This protein binds this small molecule.
Small molecule (SMILES): O=C(O)CCC(=O)C(=O)O

Sequence of chain 1.A:
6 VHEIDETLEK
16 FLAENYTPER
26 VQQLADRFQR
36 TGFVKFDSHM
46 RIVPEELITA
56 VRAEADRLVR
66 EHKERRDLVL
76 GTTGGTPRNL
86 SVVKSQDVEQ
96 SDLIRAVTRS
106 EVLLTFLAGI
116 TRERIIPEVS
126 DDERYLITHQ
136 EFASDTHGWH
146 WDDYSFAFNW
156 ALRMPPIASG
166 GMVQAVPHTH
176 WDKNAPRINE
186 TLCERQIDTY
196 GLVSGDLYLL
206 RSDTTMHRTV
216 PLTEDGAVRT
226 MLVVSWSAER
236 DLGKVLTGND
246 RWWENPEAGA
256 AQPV

Binding-site contacts:
Ligand atom O3 contacts residue MET226 of chain 1.A at 3.3 Å.
Ligand atom O1 contacts residue LYS1 of chain 1.E at 3.4 Å.
Ligand atom O4 contacts residue MET226 of chain 1.A at 3.3 Å.
Ligand atom O2 contacts residue LYS1 of chain 1.E at 3.2 Å.
Ligand atom C3 contacts residue VAL228 of chain 1.A at 4.0 Å (hydrophobic).
Ligand atom C5 contacts residue ARG224 of chain 1.A at 3.3 Å.
Ligand atom O2 contacts residue HIS142 of chain 1.A at 3.9 Å.
Ligand atom O5 contacts residue HIS145 of chain 1.A at 3.0 Å (h-bond).
Ligand atom O1 contacts residue HIS142 of chain 1.A at 3.3 Å.
Ligand atom C5 contacts residue TYR203 of chain 1.A at 3.2 Å (hydrophobic).
Ligand atom O4 contacts residue VAL168 of chain 1.A at 3.6 Å.
Ligand atom C2 contacts residue FE21 of chain 1.G at 2.8 Å.
Ligand atom O4 contacts residue TYR203 of chain 1.A at 2.5 Å (h-bond).
Ligand atom C5 contacts residue THR214 of chain 1.A at 3.7 Å.
Ligand atom C1 contacts residue FE21 of chain 1.G at 2.8 Å.
Ligand atom C4 contacts residue TYR203 of chain 1.A at 3.4 Å (hydrophobic).
Ligand atom C2 contacts residue HIS145 of chain 1.A at 3.7 Å.
Ligand atom C1 contacts residue HIS142 of chain 1.A at 3.3 Å.
Ligand atom O4 contacts residue THR214 of chain 1.A at 4.0 Å.
Ligand atom O3 contacts residue THR214 of chain 1.A at 3.7 Å.
Ligand atom O4 contacts residue ARG224 of chain 1.A at 2.8 Å (salt-bridge).
Ligand atom C1 contacts residue LYS1 of chain 1.E at 3.9 Å.
Ligand atom O2 contacts residue ASP147 of chain 1.A at 3.2 Å (salt-bridge).
Ligand atom C1 contacts residue HIS145 of chain 1.A at 3.8 Å.
Ligand atom C4 contacts residue THR214 of chain 1.A at 4.0 Å.
Ligand atom C3 contacts residue HIS142 of chain 1.A at 3.6 Å.
Ligand atom O2 contacts residue HIS145 of chain 1.A at 3.2 Å (h-bond).
Ligand atom O1 contacts residue FE21 of chain 1.G at 4.0 Å.
Ligand atom C2 contacts residue HIS142 of chain 1.A at 3.6 Å.
Ligand atom O3 contacts residue ARG224 of chain 1.A at 2.8 Å (salt-bridge).
Ligand atom O5 contacts residue HIS212 of chain 1.A at 3.0 Å.
Ligand atom O5 contacts residue FE21 of chain 1.G at 2.2 Å.
Ligand atom O1 contacts residue VAL228 of chain 1.A at 3.4 Å.
Ligand atom C1 contacts residue VAL228 of chain 1.A at 4.0 Å (hydrophobic).
Ligand atom O1 contacts residue LEU131 of chain 1.A at 3.9 Å.
Ligand atom O2 contacts residue FE21 of chain 1.G at 2.1 Å.
Ligand atom C5 contacts residue MET226 of chain 1.A at 3.8 Å (hydrophobic).
Ligand atom O3 contacts residue THR133 of chain 1.A at 4.0 Å.
Ligand atom C2 contacts residue HIS212 of chain 1.A at 4.2 Å.
Ligand atom O5 contacts residue HIS142 of chain 1.A at 4.2 Å.